Binding-site contacts:
Ligand atom C8 contacts residue ILE152 of chain 52.A at 4.3 Å (hydrophobic).
Ligand atom O5 contacts residue HIS158 of chain 52.A at 3.8 Å.
Ligand atom N2 contacts residue THR160 of chain 52.A at 3.5 Å.
Ligand atom O5 contacts residue THR160 of chain 52.A at 3.2 Å.
Ligand atom C6 contacts residue THR160 of chain 52.A at 3.7 Å.
Ligand atom C6 contacts residue HIS158 of chain 52.A at 4.0 Å.
Ligand atom O3 contacts residue THR160 of chain 52.A at 4.3 Å.
Ligand atom C1 contacts residue THR160 of chain 52.A at 3.0 Å.
Ligand atom C4 contacts residue ASN154 of chain 52.A at 4.3 Å.
Ligand atom O7 contacts residue ASN154 of chain 52.A at 2.7 Å (h-bond).
Ligand atom C5 contacts residue ASN154 of chain 52.A at 3.8 Å.
Ligand atom O7 contacts residue ASP161 of chain 52.A at 3.7 Å.
Ligand atom O5 contacts residue ASN154 of chain 52.A at 2.4 Å (h-bond).
Ligand atom C8 contacts residue VAL153 of chain 52.A at 4.4 Å (hydrophobic).
Ligand atom C8 contacts residue ASN154 of chain 52.A at 4.1 Å.
Ligand atom C4 contacts residue THR160 of chain 52.A at 3.6 Å.
Ligand atom C3 contacts residue THR160 of chain 52.A at 3.9 Å.
Ligand atom O6 contacts residue HIS158 of chain 52.A at 3.4 Å (h-bond).
Ligand atom O7 contacts residue THR160 of chain 52.A at 2.5 Å.
Ligand atom C7 contacts residue THR160 of chain 52.A at 3.4 Å.
Ligand atom C1 contacts residue ASN154 of chain 52.A at 1.6 Å.
Ligand atom C7 contacts residue ASN154 of chain 52.A at 3.0 Å.
Ligand atom N2 contacts residue ASN154 of chain 52.A at 3.0 Å (h-bond).
Ligand atom C2 contacts residue THR160 of chain 52.A at 2.7 Å.
Ligand atom C5 contacts residue THR160 of chain 52.A at 3.7 Å.
Ligand atom C3 contacts residue ASN154 of chain 52.A at 3.9 Å.
Ligand atom C2 contacts residue ASN154 of chain 52.A at 2.5 Å.

Sequence of chain 52.A:
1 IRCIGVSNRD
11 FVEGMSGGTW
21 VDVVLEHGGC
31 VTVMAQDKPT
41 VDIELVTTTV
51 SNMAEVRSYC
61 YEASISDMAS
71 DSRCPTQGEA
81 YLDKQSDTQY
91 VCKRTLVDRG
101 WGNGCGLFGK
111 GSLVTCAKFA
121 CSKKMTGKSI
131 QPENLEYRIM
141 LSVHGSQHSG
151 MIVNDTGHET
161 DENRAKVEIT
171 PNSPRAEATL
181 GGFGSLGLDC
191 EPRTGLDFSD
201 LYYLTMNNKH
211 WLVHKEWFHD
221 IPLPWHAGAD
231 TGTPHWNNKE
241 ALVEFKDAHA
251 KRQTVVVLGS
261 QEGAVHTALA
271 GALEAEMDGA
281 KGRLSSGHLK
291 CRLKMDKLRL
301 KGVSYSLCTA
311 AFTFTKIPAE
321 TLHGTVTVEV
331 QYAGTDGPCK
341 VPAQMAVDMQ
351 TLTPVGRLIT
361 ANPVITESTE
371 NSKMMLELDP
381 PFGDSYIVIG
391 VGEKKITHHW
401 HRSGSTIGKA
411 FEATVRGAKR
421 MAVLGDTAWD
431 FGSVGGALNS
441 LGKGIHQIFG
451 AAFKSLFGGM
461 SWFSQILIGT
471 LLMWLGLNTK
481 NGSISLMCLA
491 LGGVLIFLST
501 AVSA

The small molecule below binds the protein below.
Small molecule (SMILES): CC(=O)N[C@@H]1[C@@H](O)[C@H](O)[C@@H](CO)O[C@H]1O